This protein binds this small molecule.
Small molecule (SMILES): CNC(=O)[C@H](Cc1ccccc1)NC(=O)[C@H](CC(C)C)[C@H](CSc1cccs1)C(=O)NO

Sequence of chain 1.B:
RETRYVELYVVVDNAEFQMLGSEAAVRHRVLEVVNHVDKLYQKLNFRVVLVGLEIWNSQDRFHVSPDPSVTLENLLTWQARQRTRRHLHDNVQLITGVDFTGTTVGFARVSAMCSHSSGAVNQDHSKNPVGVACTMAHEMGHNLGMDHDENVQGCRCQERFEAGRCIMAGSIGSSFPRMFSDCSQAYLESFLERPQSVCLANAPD

Binding-site contacts:
Ligand atom C1 contacts residue GLY107 of chain 1.B at 3.5 Å.
Ligand atom C8 contacts residue GLY171 of chain 1.B at 3.9 Å.
Ligand atom O3 contacts residue VAL106 of chain 1.B at 2.9 Å (h-bond).
Ligand atom C11 contacts residue ALA170 of chain 1.B at 3.5 Å (hydrophobic).
Ligand atom C22 contacts residue THR105 of chain 1.B at 3.8 Å.
Ligand atom C2 contacts residue ZN1 of chain 1.O at 2.8 Å.
Ligand atom C16 contacts residue THR104 of chain 1.B at 3.5 Å.
Ligand atom C2 contacts residue GLU140 of chain 1.B at 3.7 Å.
Ligand atom N3 contacts residue VAL106 of chain 1.B at 3.8 Å.
Ligand atom O2 contacts residue ZN1 of chain 1.O at 2.2 Å.
Ligand atom C11 contacts residue GLY171 of chain 1.B at 3.7 Å.
Ligand atom O1 contacts residue HIS139 of chain 1.B at 3.6 Å (h-bond).
Ligand atom C11 contacts residue HIS139 of chain 1.B at 3.6 Å.
Ligand atom C18 contacts residue THR104 of chain 1.B at 3.8 Å.
Ligand atom N1 contacts residue ZN1 of chain 1.O at 3.0 Å.
Ligand atom C12 contacts residue HIS139 of chain 1.B at 3.8 Å.
Ligand atom C15 contacts residue THR104 of chain 1.B at 3.6 Å.
Ligand atom C16 contacts residue VAL106 of chain 1.B at 3.7 Å (hydrophobic).
Ligand atom C17 contacts residue THR104 of chain 1.B at 3.5 Å.
Ligand atom O1 contacts residue ZN1 of chain 1.O at 2.1 Å.
Ligand atom C6 contacts residue HIS149 of chain 1.B at 3.8 Å.
Ligand atom N3 contacts residue THR104 of chain 1.B at 2.7 Å (h-bond).
Ligand atom O4 contacts residue ILE173 of chain 1.B at 3.0 Å (h-bond).
Ligand atom C19 contacts residue GLY171 of chain 1.B at 3.4 Å.
Ligand atom C23 contacts residue THR104 of chain 1.B at 3.4 Å.
Ligand atom O2 contacts residue HIS139 of chain 1.B at 3.2 Å (h-bond).
Ligand atom C14 contacts residue THR104 of chain 1.B at 3.5 Å.
Ligand atom N2 contacts residue GLY171 of chain 1.B at 3.3 Å (h-bond).
Ligand atom O3 contacts residue GLY107 of chain 1.B at 3.8 Å.
Ligand atom C2 contacts residue GLY107 of chain 1.B at 3.7 Å.
Ligand atom O1 contacts residue HIS149 of chain 1.B at 2.8 Å (h-bond).
Ligand atom N1 contacts residue GLY107 of chain 1.B at 2.8 Å (h-bond).
Ligand atom O4 contacts residue SER172 of chain 1.B at 3.5 Å.
Ligand atom N1 contacts residue GLU140 of chain 1.B at 2.5 Å (salt-bridge).
Ligand atom C11 contacts residue SER172 of chain 1.B at 3.8 Å.
Ligand atom C7 contacts residue HIS149 of chain 1.B at 3.6 Å.
Ligand atom C9 contacts residue GLU140 of chain 1.B at 3.5 Å.
Ligand atom O2 contacts residue HIS143 of chain 1.B at 3.0 Å.
Ligand atom O2 contacts residue GLU140 of chain 1.B at 2.6 Å (salt-bridge).
Ligand atom O3 contacts residue THR105 of chain 1.B at 3.4 Å.